Sequence of chain 1.A:
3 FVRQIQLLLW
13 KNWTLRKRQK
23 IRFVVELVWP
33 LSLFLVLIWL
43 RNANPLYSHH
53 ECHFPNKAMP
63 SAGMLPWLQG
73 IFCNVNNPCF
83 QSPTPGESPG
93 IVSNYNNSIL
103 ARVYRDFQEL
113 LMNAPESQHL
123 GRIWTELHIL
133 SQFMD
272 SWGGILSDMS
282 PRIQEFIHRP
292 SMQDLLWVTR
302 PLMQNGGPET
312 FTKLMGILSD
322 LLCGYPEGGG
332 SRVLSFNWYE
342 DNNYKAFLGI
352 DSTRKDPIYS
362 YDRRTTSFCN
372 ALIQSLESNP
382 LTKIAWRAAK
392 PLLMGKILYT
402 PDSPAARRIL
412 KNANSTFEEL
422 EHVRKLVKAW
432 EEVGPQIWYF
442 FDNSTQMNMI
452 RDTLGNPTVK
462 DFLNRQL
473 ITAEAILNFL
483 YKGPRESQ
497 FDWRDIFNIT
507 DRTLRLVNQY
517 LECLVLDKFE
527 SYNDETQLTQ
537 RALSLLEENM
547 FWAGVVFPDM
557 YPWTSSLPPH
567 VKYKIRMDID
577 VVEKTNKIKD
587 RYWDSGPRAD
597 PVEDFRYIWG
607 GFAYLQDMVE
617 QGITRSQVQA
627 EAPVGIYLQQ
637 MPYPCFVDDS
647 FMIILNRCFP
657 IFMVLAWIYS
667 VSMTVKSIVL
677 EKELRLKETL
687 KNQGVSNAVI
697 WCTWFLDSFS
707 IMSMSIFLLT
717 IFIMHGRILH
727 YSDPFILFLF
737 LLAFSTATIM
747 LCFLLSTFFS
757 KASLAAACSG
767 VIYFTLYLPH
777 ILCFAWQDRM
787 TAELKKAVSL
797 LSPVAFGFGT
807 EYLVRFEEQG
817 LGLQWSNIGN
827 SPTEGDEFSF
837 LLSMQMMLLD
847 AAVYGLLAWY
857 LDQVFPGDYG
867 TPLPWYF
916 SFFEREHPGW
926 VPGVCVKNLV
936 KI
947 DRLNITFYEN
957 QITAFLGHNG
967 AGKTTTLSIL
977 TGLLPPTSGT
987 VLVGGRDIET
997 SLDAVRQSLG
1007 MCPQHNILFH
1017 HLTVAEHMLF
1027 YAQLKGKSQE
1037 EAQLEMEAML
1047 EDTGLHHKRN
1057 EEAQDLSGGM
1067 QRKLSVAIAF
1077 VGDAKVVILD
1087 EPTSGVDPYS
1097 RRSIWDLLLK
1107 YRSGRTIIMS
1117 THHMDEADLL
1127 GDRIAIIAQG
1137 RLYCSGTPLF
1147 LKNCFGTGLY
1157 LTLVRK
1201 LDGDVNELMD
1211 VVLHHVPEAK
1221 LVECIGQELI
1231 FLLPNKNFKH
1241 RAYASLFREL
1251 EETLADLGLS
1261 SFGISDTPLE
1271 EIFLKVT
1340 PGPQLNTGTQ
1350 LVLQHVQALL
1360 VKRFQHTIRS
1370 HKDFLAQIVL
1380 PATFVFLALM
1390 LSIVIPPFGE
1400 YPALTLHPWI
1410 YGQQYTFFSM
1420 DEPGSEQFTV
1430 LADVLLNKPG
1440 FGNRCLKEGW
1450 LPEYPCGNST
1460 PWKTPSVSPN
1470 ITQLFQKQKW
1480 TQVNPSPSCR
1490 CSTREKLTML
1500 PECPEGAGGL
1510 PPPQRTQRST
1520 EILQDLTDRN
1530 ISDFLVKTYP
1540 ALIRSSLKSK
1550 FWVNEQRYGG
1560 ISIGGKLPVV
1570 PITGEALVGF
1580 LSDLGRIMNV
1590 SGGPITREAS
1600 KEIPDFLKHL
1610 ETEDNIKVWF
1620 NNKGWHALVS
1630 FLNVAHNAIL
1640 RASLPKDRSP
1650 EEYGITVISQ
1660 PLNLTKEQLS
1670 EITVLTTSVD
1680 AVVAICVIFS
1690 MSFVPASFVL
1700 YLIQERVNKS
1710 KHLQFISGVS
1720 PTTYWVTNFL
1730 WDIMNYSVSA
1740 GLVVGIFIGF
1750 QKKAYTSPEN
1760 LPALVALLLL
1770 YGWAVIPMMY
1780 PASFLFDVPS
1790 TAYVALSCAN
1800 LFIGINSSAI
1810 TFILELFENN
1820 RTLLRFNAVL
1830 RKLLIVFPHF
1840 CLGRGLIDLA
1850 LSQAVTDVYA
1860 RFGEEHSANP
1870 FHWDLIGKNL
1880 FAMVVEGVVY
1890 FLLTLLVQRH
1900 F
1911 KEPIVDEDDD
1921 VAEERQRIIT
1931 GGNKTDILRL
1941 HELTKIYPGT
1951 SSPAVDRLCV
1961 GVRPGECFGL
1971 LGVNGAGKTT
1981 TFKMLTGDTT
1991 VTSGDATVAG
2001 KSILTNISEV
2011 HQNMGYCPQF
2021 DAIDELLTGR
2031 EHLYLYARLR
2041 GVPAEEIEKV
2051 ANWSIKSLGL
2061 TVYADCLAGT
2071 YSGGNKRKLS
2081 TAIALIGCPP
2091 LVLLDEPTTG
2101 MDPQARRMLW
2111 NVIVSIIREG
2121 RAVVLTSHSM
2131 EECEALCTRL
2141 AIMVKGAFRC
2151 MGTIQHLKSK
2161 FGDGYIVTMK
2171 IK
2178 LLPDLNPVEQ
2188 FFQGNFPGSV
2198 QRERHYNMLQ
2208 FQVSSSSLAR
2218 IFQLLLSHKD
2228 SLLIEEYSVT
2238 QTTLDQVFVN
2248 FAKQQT

A protein and the small-molecule ligand that binds it are described below.
Small molecule (SMILES): CC(=O)N[C@@H]1[C@@H](O)[C@H](O)[C@@H](CO)O[C@H]1O

Binding-site contacts:
Ligand atom C4 contacts residue ASN1588 of chain 1.A at 4.2 Å.
Ligand atom C4 contacts residue TYR440 of chain 1.A at 3.8 Å (hydrophobic).
Ligand atom C6 contacts residue TYR440 of chain 1.A at 1.4 Å (hydrophobic).
Ligand atom N2 contacts residue ASN1588 of chain 1.A at 2.9 Å (h-bond).
Ligand atom O7 contacts residue ASN1588 of chain 1.A at 4.5 Å.
Ligand atom C8 contacts residue ASN1588 of chain 1.A at 3.9 Å.
Ligand atom C5 contacts residue TYR440 of chain 1.A at 2.8 Å (hydrophobic).
Ligand atom O4 contacts residue TYR440 of chain 1.A at 4.2 Å.
Ligand atom O5 contacts residue TYR440 of chain 1.A at 3.2 Å (h-bond).
Ligand atom C5 contacts residue ASN1588 of chain 1.A at 3.7 Å.
Ligand atom C7 contacts residue ASN1588 of chain 1.A at 3.6 Å.
Ligand atom C3 contacts residue ASN1588 of chain 1.A at 3.8 Å.
Ligand atom C2 contacts residue ASN1588 of chain 1.A at 2.4 Å.
Ligand atom C1 contacts residue ASN1588 of chain 1.A at 1.4 Å.
Ligand atom O5 contacts residue ASN1588 of chain 1.A at 2.4 Å (h-bond).
Ligand atom O6 contacts residue TYR440 of chain 1.A at 2.0 Å (h-bond).